Sequence of chain 1.C:
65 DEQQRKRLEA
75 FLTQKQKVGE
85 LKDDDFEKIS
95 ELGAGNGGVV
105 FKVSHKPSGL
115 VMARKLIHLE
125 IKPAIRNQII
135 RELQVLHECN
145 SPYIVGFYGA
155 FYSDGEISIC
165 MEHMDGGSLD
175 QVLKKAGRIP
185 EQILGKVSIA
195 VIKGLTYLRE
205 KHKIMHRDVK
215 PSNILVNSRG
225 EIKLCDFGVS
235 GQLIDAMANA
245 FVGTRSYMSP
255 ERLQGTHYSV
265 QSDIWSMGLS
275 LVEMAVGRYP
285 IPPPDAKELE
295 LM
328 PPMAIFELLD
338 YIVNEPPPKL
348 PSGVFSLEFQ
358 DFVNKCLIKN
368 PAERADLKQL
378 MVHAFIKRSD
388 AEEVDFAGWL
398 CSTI

Binding-site contacts:
Ligand atom O2' contacts residue SER172 of chain 1.C at 3.2 Å.
Ligand atom O3B contacts residue MG1 of chain 1.F at 2.4 Å.
Ligand atom O5' contacts residue SER216 of chain 1.C at 3.8 Å.
Ligand atom N3 contacts residue LEU96 of chain 1.C at 3.8 Å.
Ligand atom O1B contacts residue MG1 of chain 1.F at 3.4 Å.
Ligand atom O3G contacts residue GLY99 of chain 1.C at 3.9 Å.
Ligand atom O3A contacts residue LCJ1 of chain 1.G at 3.9 Å.
Ligand atom C2 contacts residue MET168 of chain 1.C at 3.2 Å (hydrophobic).
Ligand atom C4' contacts residue GLY97 of chain 1.C at 4.0 Å.
Ligand atom O2G contacts residue ASN100 of chain 1.C at 2.9 Å (h-bond).
Ligand atom N1 contacts residue HIS167 of chain 1.C at 3.9 Å.
Ligand atom C6 contacts residue MET168 of chain 1.C at 4.0 Å (hydrophobic).
Ligand atom PG contacts residue LCJ1 of chain 1.G at 3.9 Å.
Ligand atom O1A contacts residue MG1 of chain 1.F at 3.5 Å.
Ligand atom PA contacts residue MG1 of chain 1.F at 3.4 Å.
Ligand atom N6 contacts residue MET168 of chain 1.C at 4.0 Å.
Ligand atom O2G contacts residue GLY99 of chain 1.C at 3.1 Å.
Ligand atom N6 contacts residue ALA117 of chain 1.C at 3.0 Å.
Ligand atom N1 contacts residue ALA117 of chain 1.C at 3.7 Å.
Ligand atom N1 contacts residue MET168 of chain 1.C at 3.0 Å (h-bond).
Ligand atom O3' contacts residue LEU96 of chain 1.C at 3.7 Å.
Ligand atom O1B contacts residue SER216 of chain 1.C at 2.8 Å.
Ligand atom O4' contacts residue VAL104 of chain 1.C at 3.5 Å.
Ligand atom C1' contacts residue LEU96 of chain 1.C at 3.9 Å (hydrophobic).
Ligand atom O3G contacts residue ASN100 of chain 1.C at 3.5 Å (h-bond).
Ligand atom PG contacts residue ASN100 of chain 1.C at 3.7 Å.
Ligand atom PG contacts residue MG1 of chain 1.F at 3.5 Å.
Ligand atom O1A contacts residue SER216 of chain 1.C at 3.1 Å (h-bond).
Ligand atom S1G contacts residue MG1 of chain 1.F at 4.0 Å.
Ligand atom O4' contacts residue LEU96 of chain 1.C at 4.0 Å.
Ligand atom S1G contacts residue ASN100 of chain 1.C at 3.9 Å.
Ligand atom N6 contacts residue HIS167 of chain 1.C at 4.0 Å.
Ligand atom O3A contacts residue MG1 of chain 1.F at 2.4 Å.
Ligand atom C6 contacts residue ALA117 of chain 1.C at 3.4 Å (hydrophobic).
Ligand atom O4' contacts residue GLY97 of chain 1.C at 4.0 Å.
Ligand atom PB contacts residue MG1 of chain 1.F at 2.8 Å.
Ligand atom O2G contacts residue MG1 of chain 1.F at 3.7 Å.
Ligand atom N6 contacts residue GLU166 of chain 1.C at 2.9 Å (salt-bridge).
Ligand atom O2A contacts residue MG1 of chain 1.F at 3.9 Å.
Ligand atom O2G contacts residue LCJ1 of chain 1.G at 2.5 Å (h-bond).

This small molecule binds to this protein.
Small molecule (SMILES): Nc1ncnc2c1ncn2[C@@H]1O[C@H](COP(=O)(O)OP(=O)(O)OP(O)(O)=S)[C@@H](O)[C@H]1O